This small molecule binds to this protein.
Small molecule (SMILES): CC[C@H](C)[C@H](NC(=O)[C@H](CCCNC(N)=[NH2+])NC(=O)[C@H](CCC(=O)O)NC(=O)[C@H](CCC(=O)O)NC(=O)[C@H](C)N)C(=O)N[C@H](C(=O)N[C@H](C(=O)N[C@@H](CC(C)C)C(=O)N[C@@H](COP(=O)(O)O)C(=O)N[C@@H](CC(=O)O)C(=O)N[C@@H](COP(=O)(O)O)C(=O)N[C@H](C=O)CC(=O)O)C(C)C)[C@@H](C)CC

Sequence of chain 1.C:
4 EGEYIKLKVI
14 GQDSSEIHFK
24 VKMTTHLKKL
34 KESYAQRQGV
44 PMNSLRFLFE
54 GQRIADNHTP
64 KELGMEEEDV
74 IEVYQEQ

Binding-site contacts:
Ligand atom N contacts residue HIS21 of chain 1.C at 2.8 Å (h-bond).
Ligand atom NH2 contacts residue SER18 of chain 1.C at 3.8 Å.
Ligand atom CA contacts residue LYS32 of chain 1.C at 3.8 Å.
Ligand atom NH1 contacts residue ILE20 of chain 1.C at 3.7 Å.
Ligand atom C contacts residue HIS21 of chain 1.C at 3.5 Å.
Ligand atom O contacts residue HIS21 of chain 1.C at 2.8 Å (h-bond).
Ligand atom CA contacts residue HIS21 of chain 1.C at 3.3 Å.
Ligand atom CD1 contacts residue ILE20 of chain 1.C at 3.6 Å (hydrophobic).
Ligand atom O contacts residue PHE22 of chain 1.C at 3.1 Å.
Ligand atom CB contacts residue LYS32 of chain 1.C at 3.4 Å.
Ligand atom CA contacts residue LYS23 of chain 1.C at 3.8 Å.
Ligand atom CD1 contacts residue VAL24 of chain 1.C at 3.5 Å (hydrophobic).
Ligand atom CD1 contacts residue LYS32 of chain 1.C at 3.9 Å.
Ligand atom N contacts residue LYS32 of chain 1.C at 3.3 Å.
Ligand atom O contacts residue LYS23 of chain 1.C at 2.9 Å (salt-bridge).
Ligand atom CD1 contacts residue ARG40 of chain 1.C at 3.0 Å.
Ligand atom O contacts residue HIS21 of chain 1.C at 3.9 Å.
Ligand atom O3P contacts residue HIS29 of chain 1.C at 2.5 Å (h-bond).
Ligand atom CZ contacts residue ILE20 of chain 1.C at 3.6 Å (hydrophobic).
Ligand atom CD1 contacts residue LEU33 of chain 1.C at 3.4 Å (hydrophobic).
Ligand atom N contacts residue LYS23 of chain 1.C at 3.0 Å (salt-bridge).
Ligand atom O contacts residue TYR7 of chain 1.C at 3.6 Å.
Ligand atom CZ contacts residue GLU19 of chain 1.C at 3.5 Å.
Ligand atom O contacts residue LYS23 of chain 1.C at 3.9 Å.
Ligand atom O contacts residue LYS32 of chain 1.C at 3.1 Å.
Ligand atom CD1 contacts residue LYS9 of chain 1.C at 3.8 Å.
Ligand atom CB contacts residue LYS23 of chain 1.C at 3.8 Å.
Ligand atom CA contacts residue LYS32 of chain 1.C at 3.8 Å.
Ligand atom NE contacts residue GLU19 of chain 1.C at 3.4 Å (salt-bridge).
Ligand atom CG contacts residue PHE22 of chain 1.C at 3.9 Å (hydrophobic).
Ligand atom OG contacts residue LYS32 of chain 1.C at 3.3 Å.
Ligand atom CB contacts residue PHE22 of chain 1.C at 3.7 Å (hydrophobic).
Ligand atom CG1 contacts residue ARG40 of chain 1.C at 3.8 Å.
Ligand atom OD2 contacts residue THR28 of chain 1.C at 2.9 Å (h-bond).
Ligand atom CD1 contacts residue PHE22 of chain 1.C at 3.7 Å (hydrophobic).
Ligand atom P contacts residue HIS29 of chain 1.C at 3.8 Å.
Ligand atom C contacts residue LYS32 of chain 1.C at 3.6 Å.
Ligand atom CB contacts residue VAL24 of chain 1.C at 3.8 Å (hydrophobic).
Ligand atom NH2 contacts residue ILE20 of chain 1.C at 3.9 Å.
Ligand atom NH2 contacts residue GLU19 of chain 1.C at 2.9 Å (salt-bridge).